Sequence of chain 2.A:
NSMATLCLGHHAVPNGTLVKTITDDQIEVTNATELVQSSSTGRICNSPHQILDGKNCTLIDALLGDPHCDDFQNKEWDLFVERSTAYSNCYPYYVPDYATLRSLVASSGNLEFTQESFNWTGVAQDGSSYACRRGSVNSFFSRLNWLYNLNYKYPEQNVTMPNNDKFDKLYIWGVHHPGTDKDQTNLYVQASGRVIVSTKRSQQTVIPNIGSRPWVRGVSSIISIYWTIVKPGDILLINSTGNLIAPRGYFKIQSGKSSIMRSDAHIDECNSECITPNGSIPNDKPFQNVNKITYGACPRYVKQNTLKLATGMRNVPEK

The protein below binds the small molecule below.
Small molecule (SMILES): CC(=O)N[C@H]1[C@H](O[C@H]2[C@H](O)[C@@H](NC(C)=O)CO[C@@H]2CO)O[C@H](CO)[C@@H](O[C@@H]2O[C@H](CO)[C@@H](O)[C@H](O)[C@@H]2O)[C@@H]1O

Sequence of chain 2.B:
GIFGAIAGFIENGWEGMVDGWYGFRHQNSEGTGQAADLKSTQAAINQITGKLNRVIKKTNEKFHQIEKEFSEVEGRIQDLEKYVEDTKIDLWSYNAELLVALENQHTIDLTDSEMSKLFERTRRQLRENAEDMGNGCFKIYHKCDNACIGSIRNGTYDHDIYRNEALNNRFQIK

Binding-site contacts:
Ligand atom O5 contacts residue VAL297 of chain 2.A at 4.4 Å.
Ligand atom C1 contacts residue ASN285 of chain 2.A at 1.6 Å.
Ligand atom O6 contacts residue ASN298 of chain 2.A at 3.8 Å.
Ligand atom O6 contacts residue ASN285 of chain 2.A at 3.4 Å (h-bond).
Ligand atom C3 contacts residue ASN285 of chain 2.A at 4.1 Å.
Ligand atom O5 contacts residue ASN285 of chain 2.A at 2.4 Å (h-bond).
Ligand atom N2 contacts residue ASN285 of chain 2.A at 3.3 Å (h-bond).
Ligand atom C5 contacts residue ASN298 of chain 2.A at 4.2 Å.
Ligand atom C5 contacts residue ASN285 of chain 2.A at 3.6 Å.
Ligand atom C1 contacts residue ASN298 of chain 2.A at 4.0 Å.
Ligand atom C2 contacts residue VAL297 of chain 2.A at 4.1 Å (hydrophobic).
Ligand atom C2 contacts residue ASN285 of chain 2.A at 2.9 Å.
Ligand atom N2 contacts residue VAL297 of chain 2.A at 3.7 Å.
Ligand atom C6 contacts residue ASN285 of chain 2.A at 4.2 Å.
Ligand atom O6 contacts residue GLU69 of chain 2.B at 4.4 Å.
Ligand atom C1 contacts residue VAL297 of chain 2.A at 3.3 Å (hydrophobic).
Ligand atom C4 contacts residue ASN285 of chain 2.A at 4.4 Å.
Ligand atom O5 contacts residue ASN298 of chain 2.A at 3.7 Å.
Ligand atom C6 contacts residue ASN298 of chain 2.A at 4.5 Å.